This small molecule binds to this protein.
Small molecule (SMILES): Nc1ncnc2c1ncn2[C@@H]1O[C@H](CO[P](=O)(O)O[P](=O)(O)NP(=O)(O)O)[C@@H](O)[C@H]1O

Binding-site contacts:
Ligand atom O2B contacts residue THR91 of chain 4.B at 2.4 Å (h-bond).
Ligand atom O3G contacts residue GLY57 of chain 4.B at 3.4 Å (h-bond).
Ligand atom O2A contacts residue SER34 of chain 4.B at 3.5 Å (h-bond).
Ligand atom N3 contacts residue GLY390 of chain 4.B at 3.5 Å.
Ligand atom O2' contacts residue GLY390 of chain 4.B at 2.8 Å (h-bond).
Ligand atom PG contacts residue THR89 of chain 4.B at 3.1 Å.
Ligand atom O3A contacts residue LEU35 of chain 4.B at 3.6 Å.
Ligand atom N7 contacts residue PRO37 of chain 4.B at 3.6 Å.
Ligand atom O2A contacts residue GLY36 of chain 4.B at 3.3 Å (h-bond).
Ligand atom O5' contacts residue GLY36 of chain 4.B at 3.5 Å (h-bond).
Ligand atom O3G contacts residue THR90 of chain 4.B at 3.4 Å (h-bond).
Ligand atom O1B contacts residue ASP87 of chain 4.B at 2.6 Å (salt-bridge).
Ligand atom O3' contacts residue MET430 of chain 4.B at 3.2 Å.
Ligand atom C4 contacts residue PRO37 of chain 4.B at 3.5 Å (hydrophobic).
Ligand atom C2 contacts residue PHE461 of chain 4.B at 3.4 Å (hydrophobic).
Ligand atom O1G contacts residue THR89 of chain 4.B at 2.3 Å (h-bond).
Ligand atom C8 contacts residue ILE152 of chain 4.B at 3.4 Å (hydrophobic).
Ligand atom N3 contacts residue PHE461 of chain 4.B at 3.5 Å.
Ligand atom N3B contacts residue THR90 of chain 4.B at 2.9 Å (h-bond).
Ligand atom C2' contacts residue ASP476 of chain 4.B at 3.5 Å.
Ligand atom PB contacts residue MG1 of chain 4.H at 3.5 Å.
Ligand atom O1A contacts residue MG1 of chain 4.H at 2.0 Å.
Ligand atom O2' contacts residue GLY389 of chain 4.B at 3.5 Å.
Ligand atom O2A contacts residue ASN55 of chain 4.B at 3.6 Å.
Ligand atom N3B contacts residue THR89 of chain 4.B at 3.0 Å (h-bond).
Ligand atom O2G contacts residue ARG155 of chain 4.B at 3.4 Å (salt-bridge).
Ligand atom O1G contacts residue ASP87 of chain 4.B at 3.4 Å (salt-bridge).
Ligand atom PG contacts residue ASP87 of chain 4.B at 3.3 Å.
Ligand atom O2G contacts residue ASP87 of chain 4.B at 2.3 Å (salt-bridge).
Ligand atom C4' contacts residue MET430 of chain 4.B at 3.6 Å (hydrophobic).
Ligand atom O2G contacts residue ASP373 of chain 4.B at 3.6 Å (salt-bridge).
Ligand atom O3G contacts residue ARG155 of chain 4.B at 2.9 Å (salt-bridge).
Ligand atom C5 contacts residue PRO37 of chain 4.B at 3.3 Å (hydrophobic).
Ligand atom O2B contacts residue GLY88 of chain 4.B at 3.1 Å.
Ligand atom O1B contacts residue MG1 of chain 4.H at 2.1 Å.
Ligand atom O1B contacts residue GLY88 of chain 4.B at 3.4 Å (h-bond).
Ligand atom O2' contacts residue ASP476 of chain 4.B at 3.1 Å (salt-bridge).
Ligand atom O2G contacts residue MG1 of chain 4.H at 2.2 Å.
Ligand atom C2 contacts residue VAL474 of chain 4.B at 3.6 Å (hydrophobic).
Ligand atom PA contacts residue MG1 of chain 4.H at 3.5 Å.

Sequence of chain 4.B:
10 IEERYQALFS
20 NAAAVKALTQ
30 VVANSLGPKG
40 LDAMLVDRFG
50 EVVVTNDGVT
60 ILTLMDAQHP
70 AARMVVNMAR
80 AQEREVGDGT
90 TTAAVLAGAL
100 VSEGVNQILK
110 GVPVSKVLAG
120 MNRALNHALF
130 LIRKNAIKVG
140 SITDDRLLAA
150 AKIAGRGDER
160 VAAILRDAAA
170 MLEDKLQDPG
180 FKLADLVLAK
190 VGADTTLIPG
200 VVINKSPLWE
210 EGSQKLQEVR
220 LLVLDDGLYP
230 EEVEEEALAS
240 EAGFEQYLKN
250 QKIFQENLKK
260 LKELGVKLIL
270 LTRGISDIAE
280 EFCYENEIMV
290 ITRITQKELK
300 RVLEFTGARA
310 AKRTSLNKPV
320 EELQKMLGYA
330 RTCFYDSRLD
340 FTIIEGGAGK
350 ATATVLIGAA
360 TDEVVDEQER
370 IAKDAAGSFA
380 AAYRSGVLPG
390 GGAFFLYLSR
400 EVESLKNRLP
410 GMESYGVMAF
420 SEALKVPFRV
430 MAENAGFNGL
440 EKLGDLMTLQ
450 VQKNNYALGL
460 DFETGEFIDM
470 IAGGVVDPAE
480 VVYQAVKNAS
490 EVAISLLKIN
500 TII